Sequence of chain 1.A:
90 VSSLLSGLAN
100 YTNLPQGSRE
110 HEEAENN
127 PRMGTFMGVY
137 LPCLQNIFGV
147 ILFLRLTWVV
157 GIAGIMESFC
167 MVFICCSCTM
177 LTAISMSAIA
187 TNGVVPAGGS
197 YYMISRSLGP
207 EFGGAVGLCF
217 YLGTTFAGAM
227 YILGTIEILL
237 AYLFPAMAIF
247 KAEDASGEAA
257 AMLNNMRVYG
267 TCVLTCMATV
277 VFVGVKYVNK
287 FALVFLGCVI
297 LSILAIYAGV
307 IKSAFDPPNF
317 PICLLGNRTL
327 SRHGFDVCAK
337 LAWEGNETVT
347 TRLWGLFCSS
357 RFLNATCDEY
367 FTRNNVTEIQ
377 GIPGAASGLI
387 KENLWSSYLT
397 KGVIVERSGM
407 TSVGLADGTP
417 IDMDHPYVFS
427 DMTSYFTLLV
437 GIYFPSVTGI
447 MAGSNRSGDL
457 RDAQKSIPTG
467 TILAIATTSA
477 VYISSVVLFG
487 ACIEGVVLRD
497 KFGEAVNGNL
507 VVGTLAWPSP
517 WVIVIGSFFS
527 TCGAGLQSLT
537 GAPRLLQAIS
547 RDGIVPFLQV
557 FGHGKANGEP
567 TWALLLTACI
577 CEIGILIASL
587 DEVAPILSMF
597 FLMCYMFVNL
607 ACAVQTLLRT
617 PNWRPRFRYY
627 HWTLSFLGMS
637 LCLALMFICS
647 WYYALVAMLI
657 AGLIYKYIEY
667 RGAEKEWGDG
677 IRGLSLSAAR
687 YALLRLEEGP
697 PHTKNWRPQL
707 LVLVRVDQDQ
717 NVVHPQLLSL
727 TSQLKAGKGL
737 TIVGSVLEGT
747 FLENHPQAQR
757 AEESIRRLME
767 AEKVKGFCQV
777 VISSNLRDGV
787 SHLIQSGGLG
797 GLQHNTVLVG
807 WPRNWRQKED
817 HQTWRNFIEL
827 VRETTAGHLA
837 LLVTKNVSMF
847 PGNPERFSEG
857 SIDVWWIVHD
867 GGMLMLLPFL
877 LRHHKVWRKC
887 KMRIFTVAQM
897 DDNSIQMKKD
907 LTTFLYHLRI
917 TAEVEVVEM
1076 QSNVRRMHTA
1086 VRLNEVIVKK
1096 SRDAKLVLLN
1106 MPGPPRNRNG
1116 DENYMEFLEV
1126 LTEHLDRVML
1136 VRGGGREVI

The small molecule below binds the protein below.
Small molecule (SMILES): CC(=O)N[C@H]1[C@H](O[C@H]2[C@H](O)[C@@H](NC(C)=O)CO[C@@H]2CO)O[C@H](CO)[C@@H](O)[C@@H]1O

Binding-site contacts:
Ligand atom C1 contacts residue SER408 of chain 1.A at 3.4 Å.
Ligand atom O7 contacts residue ARG403 of chain 1.A at 3.8 Å.
Ligand atom C7 contacts residue ARG403 of chain 1.A at 4.0 Å.
Ligand atom C5 contacts residue SER408 of chain 1.A at 3.2 Å.
Ligand atom N2 contacts residue GLU402 of chain 1.A at 3.1 Å (salt-bridge).
Ligand atom C3 contacts residue GLU402 of chain 1.A at 4.2 Å.
Ligand atom C5 contacts residue ASN323 of chain 1.A at 3.5 Å.
Ligand atom C2 contacts residue SER408 of chain 1.A at 4.3 Å.
Ligand atom O7 contacts residue SER404 of chain 1.A at 4.0 Å.
Ligand atom C4 contacts residue SER408 of chain 1.A at 3.9 Å.
Ligand atom O6 contacts residue GLY410 of chain 1.A at 3.3 Å (h-bond).
Ligand atom C4 contacts residue ASN323 of chain 1.A at 3.8 Å.
Ligand atom C7 contacts residue GLU402 of chain 1.A at 4.1 Å.
Ligand atom O3 contacts residue ASN323 of chain 1.A at 4.4 Å.
Ligand atom O6 contacts residue VAL409 of chain 1.A at 3.1 Å.
Ligand atom C6 contacts residue GLY410 of chain 1.A at 3.4 Å.
Ligand atom O7 contacts residue GLU402 of chain 1.A at 3.9 Å.
Ligand atom N2 contacts residue ASN323 of chain 1.A at 2.9 Å (h-bond).
Ligand atom C8 contacts residue ARG403 of chain 1.A at 4.4 Å.
Ligand atom O5 contacts residue GLU402 of chain 1.A at 4.4 Å.
Ligand atom C3 contacts residue ASN323 of chain 1.A at 3.5 Å.
Ligand atom O6 contacts residue SER408 of chain 1.A at 2.3 Å (h-bond).
Ligand atom C2 contacts residue ASN323 of chain 1.A at 2.2 Å.
Ligand atom C6 contacts residue VAL409 of chain 1.A at 4.0 Å (hydrophobic).
Ligand atom O5 contacts residue ASN323 of chain 1.A at 2.2 Å (h-bond).
Ligand atom O5 contacts residue SER408 of chain 1.A at 2.3 Å (h-bond).
Ligand atom C7 contacts residue SER404 of chain 1.A at 4.2 Å.
Ligand atom C7 contacts residue ASN323 of chain 1.A at 3.6 Å.
Ligand atom O6 contacts residue ASN323 of chain 1.A at 4.4 Å.
Ligand atom C6 contacts residue SER408 of chain 1.A at 3.0 Å.
Ligand atom C1 contacts residue GLU402 of chain 1.A at 3.3 Å.
Ligand atom C2 contacts residue GLU402 of chain 1.A at 3.7 Å.
Ligand atom C8 contacts residue ASN323 of chain 1.A at 3.7 Å.
Ligand atom C1 contacts residue ASN323 of chain 1.A at 1.4 Å.
Ligand atom C8 contacts residue SER404 of chain 1.A at 3.3 Å.